Sequence of chain 1.C:
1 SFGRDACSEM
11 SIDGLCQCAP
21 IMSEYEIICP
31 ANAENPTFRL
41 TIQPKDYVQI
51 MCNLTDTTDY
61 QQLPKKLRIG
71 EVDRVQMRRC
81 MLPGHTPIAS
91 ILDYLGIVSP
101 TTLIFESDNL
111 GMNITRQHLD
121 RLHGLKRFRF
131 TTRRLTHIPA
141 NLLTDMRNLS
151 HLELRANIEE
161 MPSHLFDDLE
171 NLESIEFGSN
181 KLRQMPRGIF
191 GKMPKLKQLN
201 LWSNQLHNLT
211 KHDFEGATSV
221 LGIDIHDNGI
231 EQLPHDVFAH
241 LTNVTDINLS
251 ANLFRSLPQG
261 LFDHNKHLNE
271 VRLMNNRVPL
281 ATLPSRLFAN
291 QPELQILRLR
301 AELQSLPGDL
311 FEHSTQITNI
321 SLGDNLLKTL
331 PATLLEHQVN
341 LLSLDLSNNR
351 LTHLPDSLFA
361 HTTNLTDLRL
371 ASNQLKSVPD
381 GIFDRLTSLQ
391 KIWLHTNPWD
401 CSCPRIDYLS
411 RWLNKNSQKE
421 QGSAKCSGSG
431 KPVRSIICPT

Binding-site contacts:
Ligand atom C2 contacts residue ASN113 of chain 1.C at 2.4 Å.
Ligand atom C8 contacts residue THR136 of chain 1.C at 4.5 Å.
Ligand atom O5 contacts residue ASN113 of chain 1.C at 2.3 Å (h-bond).
Ligand atom O7 contacts residue ASN113 of chain 1.C at 4.0 Å.
Ligand atom O5 contacts residue HIS137 of chain 1.C at 3.6 Å.
Ligand atom O3 contacts residue LEU135 of chain 1.C at 4.0 Å.
Ligand atom C7 contacts residue LEU135 of chain 1.C at 4.1 Å (hydrophobic).
Ligand atom N2 contacts residue THR136 of chain 1.C at 4.3 Å.
Ligand atom O7 contacts residue MET112 of chain 1.C at 3.8 Å.
Ligand atom C7 contacts residue MET112 of chain 1.C at 3.8 Å (hydrophobic).
Ligand atom C8 contacts residue LEU110 of chain 1.C at 3.9 Å (hydrophobic).
Ligand atom C1 contacts residue ASN113 of chain 1.C at 1.4 Å.
Ligand atom C3 contacts residue LEU135 of chain 1.C at 3.4 Å (hydrophobic).
Ligand atom C1 contacts residue LEU135 of chain 1.C at 4.0 Å (hydrophobic).
Ligand atom C2 contacts residue LEU135 of chain 1.C at 3.6 Å (hydrophobic).
Ligand atom O7 contacts residue GLY111 of chain 1.C at 4.4 Å.
Ligand atom C1 contacts residue THR136 of chain 1.C at 4.0 Å.
Ligand atom C3 contacts residue ASN113 of chain 1.C at 3.8 Å.
Ligand atom C6 contacts residue HIS137 of chain 1.C at 4.3 Å.
Ligand atom C1 contacts residue HIS137 of chain 1.C at 3.8 Å.
Ligand atom C8 contacts residue LEU135 of chain 1.C at 4.3 Å (hydrophobic).
Ligand atom C7 contacts residue ASN113 of chain 1.C at 3.7 Å.
Ligand atom C5 contacts residue ASN113 of chain 1.C at 3.6 Å.
Ligand atom C8 contacts residue ARG134 of chain 1.C at 4.2 Å.
Ligand atom N2 contacts residue LEU135 of chain 1.C at 3.1 Å (h-bond).
Ligand atom C8 contacts residue MET112 of chain 1.C at 3.4 Å (hydrophobic).
Ligand atom O5 contacts residue THR136 of chain 1.C at 4.5 Å.
Ligand atom N2 contacts residue ASN113 of chain 1.C at 3.0 Å (h-bond).
Ligand atom C5 contacts residue HIS137 of chain 1.C at 4.3 Å.
Ligand atom C4 contacts residue ASN113 of chain 1.C at 4.1 Å.

A protein and the small-molecule ligand that binds it are described below.
Small molecule (SMILES): CC(=O)N[C@@H]1[C@@H](O)[C@H](O)[C@@H](CO)O[C@H]1O